Sequence of chain 1.A:
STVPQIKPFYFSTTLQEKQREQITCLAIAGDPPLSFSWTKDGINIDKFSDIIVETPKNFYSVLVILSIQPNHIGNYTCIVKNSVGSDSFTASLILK

Binding-site contacts:
Ligand atom C2 contacts residue ASN75 of chain 1.A at 2.6 Å.
Ligand atom N2 contacts residue ASN75 of chain 1.A at 3.0 Å (h-bond).
Ligand atom O7 contacts residue ASN75 of chain 1.A at 4.4 Å.
Ligand atom O5 contacts residue ASN75 of chain 1.A at 2.4 Å (h-bond).
Ligand atom O6 contacts residue ASP41 of chain 1.A at 4.3 Å.
Ligand atom C7 contacts residue ASN75 of chain 1.A at 3.9 Å.
Ligand atom C5 contacts residue ASN75 of chain 1.A at 3.6 Å.
Ligand atom C1 contacts residue ASN75 of chain 1.A at 1.4 Å.
Ligand atom C4 contacts residue ASN75 of chain 1.A at 4.3 Å.
Ligand atom C3 contacts residue ASN75 of chain 1.A at 3.8 Å.

This protein binds this small molecule.
Small molecule (SMILES): CC(=O)N[C@@H]1[C@@H](O)[C@H](O)[C@@H](CO)O[C@H]1O